This protein binds this small molecule.
Small molecule (SMILES): CC(=O)N[C@@H]1[C@@H](O)[C@H](O)[C@@H](CO)O[C@H]1O

Binding-site contacts:
Ligand atom C3 contacts residue ARG14 of chain 1.A at 4.2 Å.
Ligand atom C8 contacts residue ILE55 of chain 1.A at 4.1 Å (hydrophobic).
Ligand atom C7 contacts residue ASN57 of chain 1.A at 3.3 Å.
Ligand atom C2 contacts residue ASN57 of chain 1.A at 2.5 Å.
Ligand atom O7 contacts residue ASN57 of chain 1.A at 3.3 Å (h-bond).
Ligand atom N2 contacts residue ARG14 of chain 1.A at 4.0 Å.
Ligand atom C1 contacts residue ARG14 of chain 1.A at 3.3 Å.
Ligand atom O5 contacts residue ASN57 of chain 1.A at 2.4 Å (h-bond).
Ligand atom C2 contacts residue ARG14 of chain 1.A at 4.1 Å.
Ligand atom C5 contacts residue ARG14 of chain 1.A at 4.0 Å.
Ligand atom O5 contacts residue ARG14 of chain 1.A at 3.6 Å.
Ligand atom C5 contacts residue ASN57 of chain 1.A at 3.7 Å.
Ligand atom C4 contacts residue ASN57 of chain 1.A at 4.2 Å.
Ligand atom C3 contacts residue ASN57 of chain 1.A at 3.8 Å.
Ligand atom C1 contacts residue ASN57 of chain 1.A at 1.4 Å.
Ligand atom C8 contacts residue ASN57 of chain 1.A at 4.5 Å.
Ligand atom N2 contacts residue ASN57 of chain 1.A at 2.9 Å (h-bond).

Sequence of chain 1.A:
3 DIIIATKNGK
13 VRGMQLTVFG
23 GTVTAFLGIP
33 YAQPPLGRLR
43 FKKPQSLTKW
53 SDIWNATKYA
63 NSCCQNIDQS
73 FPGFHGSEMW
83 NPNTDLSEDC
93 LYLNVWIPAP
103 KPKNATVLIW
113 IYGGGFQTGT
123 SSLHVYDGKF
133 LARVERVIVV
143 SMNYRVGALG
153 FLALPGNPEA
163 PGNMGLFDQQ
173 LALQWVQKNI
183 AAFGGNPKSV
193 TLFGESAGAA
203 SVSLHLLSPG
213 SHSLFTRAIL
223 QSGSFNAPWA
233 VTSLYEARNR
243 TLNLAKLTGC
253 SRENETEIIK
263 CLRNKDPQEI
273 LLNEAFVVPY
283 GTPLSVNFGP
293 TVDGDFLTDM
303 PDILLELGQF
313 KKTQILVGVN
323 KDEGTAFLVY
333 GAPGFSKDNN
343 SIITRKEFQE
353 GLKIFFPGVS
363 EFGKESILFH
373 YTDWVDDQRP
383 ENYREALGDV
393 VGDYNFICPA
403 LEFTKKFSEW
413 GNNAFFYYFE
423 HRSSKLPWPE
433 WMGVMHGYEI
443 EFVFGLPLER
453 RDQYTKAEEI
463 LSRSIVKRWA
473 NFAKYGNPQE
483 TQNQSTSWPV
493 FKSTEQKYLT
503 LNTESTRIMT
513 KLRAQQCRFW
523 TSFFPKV